A protein and the small-molecule ligand that binds it are described below.
Small molecule (SMILES): Cc1cccc(O)c1

Sequence of chain 2.F:
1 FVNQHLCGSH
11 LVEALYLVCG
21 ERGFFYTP

Sequence of chain 1.F:
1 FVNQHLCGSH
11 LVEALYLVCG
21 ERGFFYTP

Sequence of chain 2.C:
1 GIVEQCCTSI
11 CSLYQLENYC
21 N

Binding-site contacts:
Ligand atom C6 contacts residue LEU11 of chain 2.D at 3.5 Å (hydrophobic).
Ligand atom C7 contacts residue ALA14 of chain 2.D at 3.9 Å (hydrophobic).
Ligand atom C3 contacts residue HIS5 of chain 2.F at 3.8 Å.
Ligand atom O1 contacts residue LEU11 of chain 2.D at 4.2 Å.
Ligand atom C2 contacts residue CYS11 of chain 2.C at 3.9 Å (hydrophobic).
Ligand atom C4 contacts residue HIS5 of chain 2.F at 3.7 Å.
Ligand atom C1 contacts residue CYS6 of chain 2.C at 3.4 Å (hydrophobic).
Ligand atom C5 contacts residue LEU11 of chain 2.D at 3.7 Å (hydrophobic).
Ligand atom C5 contacts residue LEU6 of chain 2.F at 4.1 Å (hydrophobic).
Ligand atom C5 contacts residue CYS7 of chain 2.D at 4.2 Å (hydrophobic).
Ligand atom C3 contacts residue LEU11 of chain 2.D at 4.2 Å (hydrophobic).
Ligand atom C2 contacts residue ILE10 of chain 2.C at 4.1 Å (hydrophobic).
Ligand atom C7 contacts residue HIS5 of chain 2.F at 3.5 Å.
Ligand atom O1 contacts residue ILE10 of chain 2.C at 3.5 Å.
Ligand atom O1 contacts residue SER9 of chain 2.C at 3.9 Å.
Ligand atom O1 contacts residue CYS6 of chain 2.C at 2.6 Å (h-bond).
Ligand atom O1 contacts residue CYS11 of chain 2.C at 2.9 Å (h-bond).
Ligand atom C2 contacts residue LEU11 of chain 2.D at 4.1 Å (hydrophobic).
Ligand atom C4 contacts residue LEU11 of chain 2.D at 4.0 Å (hydrophobic).
Ligand atom O1 contacts residue VAL2 of chain 2.F at 4.0 Å.
Ligand atom C7 contacts residue LEU16 of chain 2.C at 4.0 Å (hydrophobic).
Ligand atom C1 contacts residue LEU11 of chain 2.D at 3.7 Å (hydrophobic).
Ligand atom C1 contacts residue VAL2 of chain 2.F at 4.5 Å (hydrophobic).
Ligand atom C1 contacts residue CYS11 of chain 2.C at 4.0 Å (hydrophobic).
Ligand atom C6 contacts residue VAL2 of chain 2.F at 4.3 Å (hydrophobic).
Ligand atom C6 contacts residue CYS6 of chain 2.C at 3.2 Å (hydrophobic).
Ligand atom C5 contacts residue HIS5 of chain 2.F at 4.3 Å.
Ligand atom C1 contacts residue ILE10 of chain 2.C at 4.4 Å (hydrophobic).
Ligand atom C4 contacts residue HIS10 of chain 2.D at 4.1 Å.
Ligand atom C5 contacts residue HIS10 of chain 2.D at 4.1 Å.
Ligand atom C6 contacts residue CYS7 of chain 2.D at 3.9 Å (hydrophobic).
Ligand atom C7 contacts residue LEU17 of chain 1.F at 3.4 Å (hydrophobic).

Sequence of chain 2.D:
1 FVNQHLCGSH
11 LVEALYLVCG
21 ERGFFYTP